Sequence of chain 1.A:
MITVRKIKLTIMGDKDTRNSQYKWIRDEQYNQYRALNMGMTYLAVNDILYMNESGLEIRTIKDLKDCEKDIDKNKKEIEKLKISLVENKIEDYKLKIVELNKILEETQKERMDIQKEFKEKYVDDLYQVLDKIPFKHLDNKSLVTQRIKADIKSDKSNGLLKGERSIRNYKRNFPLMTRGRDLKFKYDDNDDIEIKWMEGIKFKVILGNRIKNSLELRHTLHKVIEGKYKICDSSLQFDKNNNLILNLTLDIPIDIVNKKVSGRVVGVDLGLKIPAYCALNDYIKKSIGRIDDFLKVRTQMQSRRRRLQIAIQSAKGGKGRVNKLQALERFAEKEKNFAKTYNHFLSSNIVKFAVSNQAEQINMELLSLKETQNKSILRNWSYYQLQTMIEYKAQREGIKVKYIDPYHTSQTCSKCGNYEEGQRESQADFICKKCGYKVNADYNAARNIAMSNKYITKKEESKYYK

The protein below binds the small molecule below.
Small molecule (SMILES): Cc1cn([C@H]2C[C@H](O)[C@@H](CO[P](=O)(O)O[C@H]3C[C@H](n4ccc(N)nc4=O)O[C@@H]3CO[P](=O)(O)O[C@H]3C[C@H](n4ccc(N)nc4=O)O[C@@H]3CO[P](=O)(O)O[C@H]3C[C@H](n4cnc5c(N)ncnc54)O[C@@H]3CO[P](=O)(O)O[C@H]3C[C@H](n4cnc5c(N)ncnc54)O[C@@H]3COP(=O)=O)O2)c(=O)[nH]c1=O

Binding-site contacts:
Ligand atom OP2 contacts residue GLN151 of chain 1.A at 2.4 Å (h-bond).
Ligand atom N4 contacts residue ARG202 of chain 1.A at 4.3 Å.
Ligand atom C6 contacts residue TYR150 of chain 1.A at 3.1 Å (hydrophobic).
Ligand atom C4 contacts residue ASP162 of chain 1.A at 4.2 Å.
Ligand atom C2' contacts residue TYR150 of chain 1.A at 4.0 Å (hydrophobic).
Ligand atom P contacts residue GLU222 of chain 1.A at 4.0 Å.
Ligand atom N7 contacts residue ASP162 of chain 1.A at 4.2 Å.
Ligand atom O5' contacts residue GLU222 of chain 1.A at 3.1 Å (salt-bridge).
Ligand atom N1 contacts residue TYR150 of chain 1.A at 4.3 Å.
Ligand atom C5' contacts residue GLU222 of chain 1.A at 4.1 Å.
Ligand atom P contacts residue ARG59 of chain 1.B at 3.6 Å.
Ligand atom C5 contacts residue TYR150 of chain 1.A at 3.4 Å (hydrophobic).
Ligand atom C2' contacts residue TYR150 of chain 1.A at 3.9 Å (hydrophobic).
Ligand atom C3' contacts residue GLN151 of chain 1.A at 4.0 Å.
Ligand atom OP2 contacts residue TYR150 of chain 1.A at 3.4 Å.
Ligand atom P contacts residue GLN151 of chain 1.A at 3.5 Å.
Ligand atom OP1 contacts residue GLN151 of chain 1.A at 4.0 Å.
Ligand atom C3' contacts residue LEU161 of chain 1.A at 4.1 Å (hydrophobic).
Ligand atom O4 contacts residue THR168 of chain 1.A at 3.5 Å.
Ligand atom P contacts residue LEU161 of chain 1.A at 4.3 Å.
Ligand atom OP2 contacts residue LEU161 of chain 1.A at 3.4 Å (h-bond).
Ligand atom OP2 contacts residue HIS160 of chain 1.A at 3.2 Å (h-bond).
Ligand atom OP1 contacts residue ARG59 of chain 1.B at 2.6 Å (salt-bridge).
Ligand atom C4' contacts residue LEU161 of chain 1.A at 4.2 Å (hydrophobic).
Ligand atom O3' contacts residue GLU222 of chain 1.A at 3.7 Å.
Ligand atom C2' contacts residue HIS160 of chain 1.A at 4.2 Å.
Ligand atom C3' contacts residue GLU222 of chain 1.A at 3.5 Å.
Ligand atom C8 contacts residue ASP162 of chain 1.A at 4.2 Å.
Ligand atom N4 contacts residue ASP162 of chain 1.A at 3.5 Å (salt-bridge).
Ligand atom C5' contacts residue LEU161 of chain 1.A at 3.5 Å (hydrophobic).
Ligand atom O4 contacts residue SER165 of chain 1.A at 4.1 Å.
Ligand atom OP1 contacts residue MET221 of chain 1.A at 3.6 Å.
Ligand atom N4 contacts residue SER165 of chain 1.A at 3.8 Å.
Ligand atom OP2 contacts residue ARG59 of chain 1.B at 3.8 Å.
Ligand atom P contacts residue MET221 of chain 1.A at 3.7 Å.
Ligand atom C5 contacts residue ASP162 of chain 1.A at 3.9 Å.
Ligand atom OP1 contacts residue LEU161 of chain 1.A at 4.2 Å.
Ligand atom OP2 contacts residue ASP162 of chain 1.A at 4.1 Å.
Ligand atom O3' contacts residue GLN151 of chain 1.A at 4.1 Å.
Ligand atom C4' contacts residue GLU222 of chain 1.A at 3.9 Å.

Sequence of chain 1.B:
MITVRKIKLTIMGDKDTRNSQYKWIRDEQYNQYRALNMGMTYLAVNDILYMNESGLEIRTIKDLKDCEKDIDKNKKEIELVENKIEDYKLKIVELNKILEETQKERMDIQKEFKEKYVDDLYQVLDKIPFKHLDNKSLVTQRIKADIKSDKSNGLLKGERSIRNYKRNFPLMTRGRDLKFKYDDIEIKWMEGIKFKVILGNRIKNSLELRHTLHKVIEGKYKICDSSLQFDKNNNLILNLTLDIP